Binding-site contacts:
Ligand atom C4 contacts residue ASN48 of chain 1.PB at 4.3 Å.
Ligand atom C8 contacts residue THR57 of chain 1.PB at 3.9 Å.
Ligand atom C3 contacts residue ASN48 of chain 1.PB at 3.8 Å.
Ligand atom O3 contacts residue LYS112 of chain 1.PB at 4.1 Å.
Ligand atom C8 contacts residue ASN114 of chain 1.PB at 4.1 Å.
Ligand atom C5 contacts residue THR50 of chain 1.PB at 3.4 Å.
Ligand atom O1S6 contacts residue GLY53 of chain 1.PB at 3.8 Å.
Ligand atom C2 contacts residue ASN48 of chain 1.PB at 2.5 Å.
Ligand atom C8 contacts residue SER55 of chain 1.PB at 2.9 Å.
Ligand atom C8 contacts residue TYR59 of chain 1.PB at 3.3 Å (hydrophobic).
Ligand atom O7 contacts residue ASN48 of chain 1.PB at 3.6 Å (h-bond).
Ligand atom O7 contacts residue THR57 of chain 1.PB at 3.2 Å.
Ligand atom O5 contacts residue THR50 of chain 1.PB at 3.4 Å.
Ligand atom C8 contacts residue PHE115 of chain 1.PB at 4.0 Å (hydrophobic).
Ligand atom C6 contacts residue THR50 of chain 1.PB at 3.5 Å.
Ligand atom C8 contacts residue TYR139 of chain 1.PB at 3.5 Å (hydrophobic).
Ligand atom C5 contacts residue ASN48 of chain 1.PB at 3.7 Å.
Ligand atom O6 contacts residue SER52 of chain 1.PB at 4.3 Å.
Ligand atom C8 contacts residue ASN48 of chain 1.PB at 4.4 Å.
Ligand atom C7 contacts residue SER55 of chain 1.PB at 4.4 Å.
Ligand atom C6 contacts residue SER52 of chain 1.PB at 4.0 Å.
Ligand atom C7 contacts residue GLY53 of chain 1.PB at 4.2 Å.
Ligand atom O7 contacts residue TYR59 of chain 1.PB at 2.7 Å (h-bond).
Ligand atom C7 contacts residue TYR139 of chain 1.PB at 4.0 Å (hydrophobic).
Ligand atom N2 contacts residue TYR139 of chain 1.PB at 3.9 Å.
Ligand atom C7 contacts residue TYR59 of chain 1.PB at 3.4 Å (hydrophobic).
Ligand atom C1 contacts residue THR50 of chain 1.PB at 4.0 Å.
Ligand atom N2 contacts residue GLY53 of chain 1.PB at 3.8 Å.
Ligand atom C8 contacts residue GLY53 of chain 1.PB at 3.5 Å.
Ligand atom O1S6 contacts residue SER52 of chain 1.PB at 3.3 Å (h-bond).
Ligand atom O5 contacts residue ASN48 of chain 1.PB at 2.4 Å (h-bond).
Ligand atom C7 contacts residue THR57 of chain 1.PB at 3.8 Å.
Ligand atom C1 contacts residue ASN48 of chain 1.PB at 1.5 Å.
Ligand atom N2 contacts residue ASN48 of chain 1.PB at 2.8 Å (h-bond).
Ligand atom C8 contacts residue THR50 of chain 1.PB at 3.6 Å.
Ligand atom C7 contacts residue ASN48 of chain 1.PB at 3.4 Å.
Ligand atom C6 contacts residue GLY53 of chain 1.PB at 3.8 Å.

This small molecule binds to this protein.
Small molecule (SMILES): CC(=O)N[C@H]1[C@H](O[C@H]2[C@H](O)[C@@H](NC(C)=O)CO[C@@H]2CO)O[C@H](CO)[C@@H](O)[C@@H]1O[C@@H]1O[C@H](CS(=O)(=O)O)[C@@H](O)[C@H](O)[C@H]1O

Sequence of chain 1.PB:
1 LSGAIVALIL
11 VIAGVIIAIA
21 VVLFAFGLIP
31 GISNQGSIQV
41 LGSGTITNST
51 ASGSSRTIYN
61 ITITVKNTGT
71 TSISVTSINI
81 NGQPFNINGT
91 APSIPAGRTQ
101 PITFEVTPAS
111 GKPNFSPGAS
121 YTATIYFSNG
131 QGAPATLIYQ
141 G